Binding-site contacts:
Ligand atom C1 contacts residue ARG298 of chain 1.B at 3.6 Å.
Ligand atom C2 contacts residue TYR333 of chain 1.B at 2.8 Å (hydrophobic).
Ligand atom NE contacts residue GLU41 of chain 1.B at 2.9 Å (salt-bridge).
Ligand atom C4 contacts residue ASP73 of chain 1.B at 3.5 Å.
Ligand atom CD1 contacts residue ALA169 of chain 1.B at 3.8 Å (hydrophobic).
Ligand atom C91 contacts residue GLU199 of chain 1.B at 3.5 Å.
Ligand atom O1A contacts residue ARG298 of chain 1.B at 2.9 Å (salt-bridge).
Ligand atom C3 contacts residue ARG40 of chain 1.B at 3.7 Å.
Ligand atom CE2 contacts residue ASN144 of chain 1.B at 3.4 Å.
Ligand atom C1 contacts residue TYR333 of chain 1.B at 3.0 Å (hydrophobic).
Ligand atom C9 contacts residue GLU199 of chain 1.B at 3.5 Å.
Ligand atom O1A contacts residue TYR333 of chain 1.B at 3.2 Å (h-bond).
Ligand atom C3 contacts residue GLU41 of chain 1.B at 3.6 Å.
Ligand atom C92 contacts residue ARG216 of chain 1.B at 3.6 Å.
Ligand atom C81 contacts residue ALA169 of chain 1.B at 3.6 Å (hydrophobic).
Ligand atom O1B contacts residue ARG298 of chain 1.B at 2.8 Å (salt-bridge).
Ligand atom O1B contacts residue ARG40 of chain 1.B at 2.8 Å (salt-bridge).
Ligand atom CD2 contacts residue ILE145 of chain 1.B at 3.8 Å (hydrophobic).
Ligand atom CZ contacts residue ALA169 of chain 1.B at 3.7 Å (hydrophobic).
Ligand atom O10 contacts residue ARG74 of chain 1.B at 2.9 Å (salt-bridge).
Ligand atom NE contacts residue ASP73 of chain 1.B at 3.0 Å (salt-bridge).
Ligand atom O10 contacts residue ASP73 of chain 1.B at 3.3 Å.
Ligand atom C91 contacts residue GLU200 of chain 1.B at 3.4 Å.
Ligand atom C9 contacts residue GLU200 of chain 1.B at 3.7 Å.
Ligand atom C91 contacts residue ARG216 of chain 1.B at 3.8 Å.
Ligand atom O1B contacts residue TYR333 of chain 1.B at 3.5 Å (h-bond).
Ligand atom CG contacts residue ALA169 of chain 1.B at 3.7 Å (hydrophobic).
Ligand atom C6 contacts residue GLU200 of chain 1.B at 3.7 Å.
Ligand atom CZ contacts residue ASN144 of chain 1.B at 3.7 Å.
Ligand atom CD2 contacts residue ARG147 of chain 1.B at 3.4 Å.
Ligand atom C5 contacts residue ASP73 of chain 1.B at 3.6 Å.
Ligand atom CE2 contacts residue GLY167 of chain 1.B at 3.4 Å.
Ligand atom C3 contacts residue TYR333 of chain 1.B at 3.0 Å (hydrophobic).
Ligand atom CE2 contacts residue ALA169 of chain 1.B at 3.4 Å (hydrophobic).
Ligand atom O1A contacts residue ARG216 of chain 1.B at 3.1 Å (salt-bridge).
Ligand atom C92 contacts residue ASN218 of chain 1.B at 3.6 Å.
Ligand atom C4 contacts residue GLU41 of chain 1.B at 3.6 Å.
Ligand atom C3 contacts residue ASP73 of chain 1.B at 3.7 Å.
Ligand atom O6 contacts residue TYR333 of chain 1.B at 3.4 Å (h-bond).
Ligand atom C92 contacts residue GLU199 of chain 1.B at 3.5 Å.

A protein and the small-molecule ligand that binds it are described below.
Small molecule (SMILES): CCCN(CCc1ccccc1)C(=O)[C@@H]1OC(C(=O)O)=C[C@H](N)[C@H]1NC(C)=O

Sequence of chain 1.B:
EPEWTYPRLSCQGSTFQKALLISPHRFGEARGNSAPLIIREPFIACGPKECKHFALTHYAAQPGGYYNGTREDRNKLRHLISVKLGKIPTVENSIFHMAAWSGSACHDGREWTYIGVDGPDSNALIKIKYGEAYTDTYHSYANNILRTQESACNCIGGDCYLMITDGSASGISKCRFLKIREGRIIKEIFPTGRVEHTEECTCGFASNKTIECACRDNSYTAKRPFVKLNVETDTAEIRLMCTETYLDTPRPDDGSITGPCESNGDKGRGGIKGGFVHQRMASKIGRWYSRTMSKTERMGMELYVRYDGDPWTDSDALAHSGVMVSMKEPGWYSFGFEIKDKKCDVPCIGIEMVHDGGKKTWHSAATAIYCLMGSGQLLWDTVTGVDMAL